A protein and the small-molecule ligand that binds it are described below.
Small molecule (SMILES): COc1ccc(C[C@H](NC(=O)[C@H](C)NC(=O)CN2CCOCC2)C(=O)N[C@@H](Cc2ccccc2)[C@@H](O)[C@H](C)CO)cc1

Binding-site contacts:
Ligand atom C10 contacts residue THR1 of chain 1.N at 1.5 Å.
Ligand atom O49 contacts residue THR21 of chain 1.N at 3.4 Å (h-bond).
Ligand atom O49 contacts residue THR20 of chain 1.N at 3.2 Å.
Ligand atom O13 contacts residue THR1 of chain 1.N at 3.0 Å (h-bond).
Ligand atom C47 contacts residue SER48 of chain 1.N at 3.8 Å.
Ligand atom O21 contacts residue GLY47 of chain 1.N at 3.4 Å (h-bond).
Ligand atom N22 contacts residue THR1 of chain 1.N at 3.7 Å.
Ligand atom C6 contacts residue THR1 of chain 1.N at 3.7 Å.
Ligand atom C2 contacts residue ARG45 of chain 1.N at 3.2 Å.
Ligand atom C8 contacts residue THR1 of chain 1.N at 2.3 Å.
Ligand atom C3 contacts residue ARG45 of chain 1.N at 3.7 Å.
Ligand atom O45 contacts residue THR94 of chain 1.N at 3.7 Å.
Ligand atom C1 contacts residue ARG45 of chain 1.N at 3.5 Å.
Ligand atom C11 contacts residue THR1 of chain 1.N at 2.5 Å.
Ligand atom C5 contacts residue THR20 of chain 1.N at 3.8 Å.
Ligand atom C41 contacts residue GLY47 of chain 1.N at 3.9 Å.
Ligand atom O21 contacts residue SER46 of chain 1.N at 3.9 Å.
Ligand atom C36 contacts residue HIS116 of chain 1.H at 3.9 Å.
Ligand atom C11 contacts residue ARG19 of chain 1.N at 3.3 Å.
Ligand atom O13 contacts residue SER129 of chain 1.N at 3.8 Å.
Ligand atom N22 contacts residue GLY47 of chain 1.N at 3.2 Å (h-bond).
Ligand atom C11 contacts residue LYS33 of chain 1.N at 3.8 Å.
Ligand atom O39 contacts residue ALA49 of chain 1.N at 3.2 Å (h-bond).
Ligand atom C3 contacts residue THR31 of chain 1.N at 3.7 Å.
Ligand atom O21 contacts residue THR1 of chain 1.N at 2.4 Å (h-bond).
Ligand atom N25 contacts residue THR21 of chain 1.N at 3.2 Å (h-bond).
Ligand atom C27 contacts residue THR21 of chain 1.N at 3.8 Å.
Ligand atom C48 contacts residue GLY47 of chain 1.N at 3.7 Å.
Ligand atom C24 contacts residue GLY47 of chain 1.N at 3.6 Å.
Ligand atom C4 contacts residue THR31 of chain 1.N at 3.9 Å.
Ligand atom C11 contacts residue SER168 of chain 1.N at 3.0 Å.
Ligand atom C23 contacts residue GLY47 of chain 1.N at 3.8 Å.
Ligand atom C9 contacts residue LYS33 of chain 1.N at 3.9 Å.
Ligand atom C7 contacts residue GLY47 of chain 1.N at 3.8 Å.
Ligand atom C4 contacts residue THR20 of chain 1.N at 3.3 Å.
Ligand atom C7 contacts residue THR1 of chain 1.N at 2.6 Å.
Ligand atom C47 contacts residue GLY47 of chain 1.N at 3.8 Å.
Ligand atom C9 contacts residue THR1 of chain 1.N at 1.4 Å.
Ligand atom C12 contacts residue THR1 of chain 1.N at 2.5 Å.
Ligand atom C12 contacts residue SER129 of chain 1.N at 3.8 Å.

Sequence of chain 1.H:
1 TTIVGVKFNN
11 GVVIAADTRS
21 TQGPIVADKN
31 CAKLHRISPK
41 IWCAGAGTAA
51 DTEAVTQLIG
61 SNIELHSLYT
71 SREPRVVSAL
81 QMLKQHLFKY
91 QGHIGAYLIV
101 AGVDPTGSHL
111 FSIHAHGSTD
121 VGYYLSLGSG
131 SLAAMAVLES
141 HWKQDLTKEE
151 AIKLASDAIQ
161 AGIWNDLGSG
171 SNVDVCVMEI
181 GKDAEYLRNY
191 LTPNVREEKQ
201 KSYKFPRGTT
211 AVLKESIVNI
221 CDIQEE

Sequence of chain 1.N:
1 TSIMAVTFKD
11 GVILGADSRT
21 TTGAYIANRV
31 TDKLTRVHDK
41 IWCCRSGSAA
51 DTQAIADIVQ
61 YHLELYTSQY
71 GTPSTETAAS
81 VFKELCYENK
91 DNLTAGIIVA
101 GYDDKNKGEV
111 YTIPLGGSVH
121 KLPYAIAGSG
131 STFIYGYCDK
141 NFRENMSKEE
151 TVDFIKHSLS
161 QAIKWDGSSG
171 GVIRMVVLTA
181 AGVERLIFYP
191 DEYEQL